A protein and the small-molecule ligand that binds it are described below.
Small molecule (SMILES): CC(=O)N[C@@H]1[C@@H](O)[C@H](O)[C@@H](CO)O[C@H]1O

Binding-site contacts:
Ligand atom C4 contacts residue TYR135 of chain 3.C at 4.2 Å (hydrophobic).
Ligand atom O5 contacts residue TYR135 of chain 3.C at 4.0 Å.
Ligand atom C2 contacts residue ASN118 of chain 3.C at 2.5 Å.
Ligand atom C1 contacts residue ASN118 of chain 3.C at 1.4 Å.
Ligand atom C5 contacts residue TYR135 of chain 3.C at 3.6 Å (hydrophobic).
Ligand atom O6 contacts residue TYR135 of chain 3.C at 4.1 Å.
Ligand atom N2 contacts residue ASN118 of chain 3.C at 2.9 Å (h-bond).
Ligand atom C6 contacts residue TYR135 of chain 3.C at 4.4 Å (hydrophobic).
Ligand atom C7 contacts residue ASN118 of chain 3.C at 3.3 Å.
Ligand atom O5 contacts residue ASN118 of chain 3.C at 2.4 Å (h-bond).
Ligand atom O7 contacts residue THR105 of chain 3.C at 3.2 Å.
Ligand atom C3 contacts residue TYR135 of chain 3.C at 4.0 Å (hydrophobic).
Ligand atom C8 contacts residue ASN118 of chain 3.C at 4.4 Å.
Ligand atom C1 contacts residue TYR135 of chain 3.C at 4.0 Å (hydrophobic).
Ligand atom C5 contacts residue ASN118 of chain 3.C at 3.7 Å.
Ligand atom O6 contacts residue SER120 of chain 3.C at 4.4 Å.
Ligand atom O4 contacts residue TYR135 of chain 3.C at 4.2 Å.
Ligand atom C3 contacts residue ASN118 of chain 3.C at 3.8 Å.
Ligand atom O7 contacts residue ASN118 of chain 3.C at 3.3 Å (h-bond).
Ligand atom C7 contacts residue THR105 of chain 3.C at 4.3 Å.
Ligand atom C4 contacts residue ASN118 of chain 3.C at 4.2 Å.

Sequence of chain 3.C:
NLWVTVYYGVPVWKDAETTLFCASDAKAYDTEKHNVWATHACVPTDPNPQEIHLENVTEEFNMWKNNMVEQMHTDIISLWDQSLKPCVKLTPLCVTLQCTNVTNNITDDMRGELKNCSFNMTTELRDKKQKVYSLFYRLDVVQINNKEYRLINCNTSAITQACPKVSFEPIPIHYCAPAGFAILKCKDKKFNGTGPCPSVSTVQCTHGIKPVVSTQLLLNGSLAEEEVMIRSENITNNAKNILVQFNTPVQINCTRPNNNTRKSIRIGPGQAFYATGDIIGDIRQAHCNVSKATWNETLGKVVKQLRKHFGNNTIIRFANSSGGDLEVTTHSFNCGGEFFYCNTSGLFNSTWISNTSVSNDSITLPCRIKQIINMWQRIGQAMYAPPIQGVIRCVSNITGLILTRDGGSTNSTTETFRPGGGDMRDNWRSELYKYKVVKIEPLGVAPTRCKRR